The protein below binds the small molecule below.
Small molecule (SMILES): Cc1nc(/N=N/c2ccc(C(=O)O)cc2)c(COP(=O)(O)O)c(C=O)c1O

Sequence of chain 1.C:
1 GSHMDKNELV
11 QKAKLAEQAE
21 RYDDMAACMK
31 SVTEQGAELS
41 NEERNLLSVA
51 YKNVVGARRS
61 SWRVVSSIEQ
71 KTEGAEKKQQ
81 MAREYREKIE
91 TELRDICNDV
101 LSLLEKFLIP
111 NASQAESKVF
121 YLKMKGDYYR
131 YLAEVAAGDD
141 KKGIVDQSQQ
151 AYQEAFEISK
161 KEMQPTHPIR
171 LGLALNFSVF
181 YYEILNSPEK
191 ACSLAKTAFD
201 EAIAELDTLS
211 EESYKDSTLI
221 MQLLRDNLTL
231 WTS

Binding-site contacts:
Ligand atom N3 contacts residue LYS123 of chain 1.C at 1.2 Å (salt-bridge).
Ligand atom O6 contacts residue LYS52 of chain 1.C at 3.2 Å.
Ligand atom O5 contacts residue ASP127 of chain 1.C at 4.4 Å.
Ligand atom O3 contacts residue LYS123 of chain 1.C at 4.5 Å.
Ligand atom N3 contacts residue GLY172 of chain 1.C at 3.5 Å.
Ligand atom O5 contacts residue TYR131 of chain 1.C at 4.2 Å.
Ligand atom O4 contacts residue ASN176 of chain 1.C at 4.2 Å.
Ligand atom O3 contacts residue ASN176 of chain 1.C at 4.2 Å.
Ligand atom C8 contacts residue ASN176 of chain 1.C at 4.1 Å.
Ligand atom C3 contacts residue GLY172 of chain 1.C at 3.8 Å.
Ligand atom N2 contacts residue GLY172 of chain 1.C at 3.8 Å.
Ligand atom C7 contacts residue ILE169 of chain 1.C at 4.4 Å (hydrophobic).
Ligand atom C8 contacts residue LYS123 of chain 1.C at 4.2 Å.
Ligand atom C6 contacts residue LEU223 of chain 1.C at 4.5 Å (hydrophobic).
Ligand atom C2 contacts residue ILE220 of chain 1.C at 3.9 Å (hydrophobic).
Ligand atom C7 contacts residue PRO168 of chain 1.C at 4.1 Å (hydrophobic).
Ligand atom O5 contacts residue ASN176 of chain 1.C at 3.4 Å (h-bond).
Ligand atom C7 contacts residue ILE220 of chain 1.C at 3.8 Å (hydrophobic).
Ligand atom N3 contacts residue ASN176 of chain 1.C at 3.8 Å.
Ligand atom C8 contacts residue LEU175 of chain 1.C at 4.1 Å (hydrophobic).
Ligand atom P1 contacts residue ASN176 of chain 1.C at 4.2 Å.
Ligand atom C3 contacts residue LYS123 of chain 1.C at 2.4 Å.
Ligand atom C4 contacts residue LYS123 of chain 1.C at 3.7 Å.
Ligand atom P1 contacts residue LYS52 of chain 1.C at 4.1 Å.
Ligand atom C1 contacts residue ILE220 of chain 1.C at 4.2 Å (hydrophobic).
Ligand atom O5 contacts residue LYS52 of chain 1.C at 3.0 Å (salt-bridge).
Ligand atom N2 contacts residue LYS123 of chain 1.C at 2.9 Å (salt-bridge).
Ligand atom O2 contacts residue ILE220 of chain 1.C at 4.2 Å.
Ligand atom C2 contacts residue LYS123 of chain 1.C at 4.2 Å.
Ligand atom O1 contacts residue LEU223 of chain 1.C at 3.9 Å.